Sequence of chain 2.A:
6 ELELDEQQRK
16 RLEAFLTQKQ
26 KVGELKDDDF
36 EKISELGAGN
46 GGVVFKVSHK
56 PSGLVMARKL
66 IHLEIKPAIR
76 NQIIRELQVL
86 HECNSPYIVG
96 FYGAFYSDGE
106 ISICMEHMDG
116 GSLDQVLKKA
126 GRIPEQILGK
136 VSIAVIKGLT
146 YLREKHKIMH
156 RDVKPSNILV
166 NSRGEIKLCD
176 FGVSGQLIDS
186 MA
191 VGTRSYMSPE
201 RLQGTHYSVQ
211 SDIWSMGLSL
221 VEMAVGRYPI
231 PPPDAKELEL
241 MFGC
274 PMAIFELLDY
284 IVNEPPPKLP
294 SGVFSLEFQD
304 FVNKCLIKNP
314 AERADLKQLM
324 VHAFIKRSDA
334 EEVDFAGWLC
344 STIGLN

Binding-site contacts:
Ligand atom O21 contacts residue LYS64 of chain 2.A at 3.5 Å (salt-bridge).
Ligand atom O22 contacts residue ASN45 of chain 2.A at 3.7 Å.
Ligand atom O17 contacts residue LYS64 of chain 2.A at 2.9 Å (salt-bridge).
Ligand atom CL24 contacts residue LYS64 of chain 2.A at 3.7 Å.
Ligand atom F26 contacts residue GLY177 of chain 2.A at 3.6 Å.
Ligand atom C12 contacts residue LEU182 of chain 2.A at 3.7 Å (hydrophobic).
Ligand atom F25 contacts residue LEU82 of chain 2.A at 3.5 Å.
Ligand atom O22 contacts residue GLY46 of chain 2.A at 3.3 Å (h-bond).
Ligand atom C13 contacts residue PHE176 of chain 2.A at 3.3 Å (hydrophobic).
Ligand atom I23 contacts residue VAL94 of chain 2.A at 3.1 Å.
Ligand atom C19 contacts residue AGS1 of chain 2.C at 3.3 Å.
Ligand atom C14 contacts residue ASP175 of chain 2.A at 3.8 Å.
Ligand atom CL24 contacts residue ASP175 of chain 2.A at 3.4 Å.
Ligand atom F25 contacts residue VAL178 of chain 2.A at 3.4 Å.
Ligand atom C02 contacts residue ASP175 of chain 2.A at 3.6 Å.
Ligand atom F25 contacts residue PHE176 of chain 2.A at 3.4 Å.
Ligand atom CL24 contacts residue ILE108 of chain 2.A at 3.5 Å.
Ligand atom N15 contacts residue LYS64 of chain 2.A at 3.7 Å.
Ligand atom C13 contacts residue LEU182 of chain 2.A at 3.6 Å (hydrophobic).
Ligand atom O16 contacts residue ASP175 of chain 2.A at 3.7 Å.
Ligand atom O17 contacts residue ASP175 of chain 2.A at 3.4 Å (salt-bridge).
Ligand atom C19 contacts residue LYS64 of chain 2.A at 3.6 Å.
Ligand atom O21 contacts residue GLY47 of chain 2.A at 3.8 Å.
Ligand atom F26 contacts residue PHE176 of chain 2.A at 3.3 Å.
Ligand atom C03 contacts residue LEU85 of chain 2.A at 3.8 Å (hydrophobic).
Ligand atom F26 contacts residue VAL178 of chain 2.A at 3.2 Å.
Ligand atom C02 contacts residue PHE176 of chain 2.A at 3.6 Å (hydrophobic).
Ligand atom O21 contacts residue AGS1 of chain 2.C at 2.9 Å (h-bond).
Ligand atom C12 contacts residue PHE176 of chain 2.A at 3.2 Å (hydrophobic).
Ligand atom C20 contacts residue AGS1 of chain 2.C at 3.5 Å.
Ligand atom C03 contacts residue ASP175 of chain 2.A at 3.6 Å.
Ligand atom C14 contacts residue LYS64 of chain 2.A at 3.5 Å.
Ligand atom F26 contacts residue SER179 of chain 2.A at 3.0 Å.
Ligand atom C18 contacts residue LYS64 of chain 2.A at 2.8 Å.
Ligand atom C05 contacts residue MET110 of chain 2.A at 3.8 Å (hydrophobic).
Ligand atom C01 contacts residue ASP175 of chain 2.A at 3.6 Å.
Ligand atom O16 contacts residue LYS64 of chain 2.A at 2.6 Å (salt-bridge).
Ligand atom C10 contacts residue MET186 of chain 2.A at 3.6 Å (hydrophobic).
Ligand atom C06 contacts residue ASP175 of chain 2.A at 3.4 Å.
Ligand atom O22 contacts residue AGS1 of chain 2.C at 2.7 Å (h-bond).

The small molecule below binds the protein below.
Small molecule (SMILES): O=C(NOC[C@H](O)CO)c1ccc(F)c(F)c1Nc1ccc(I)cc1Cl